Sequence of chain 1.G:
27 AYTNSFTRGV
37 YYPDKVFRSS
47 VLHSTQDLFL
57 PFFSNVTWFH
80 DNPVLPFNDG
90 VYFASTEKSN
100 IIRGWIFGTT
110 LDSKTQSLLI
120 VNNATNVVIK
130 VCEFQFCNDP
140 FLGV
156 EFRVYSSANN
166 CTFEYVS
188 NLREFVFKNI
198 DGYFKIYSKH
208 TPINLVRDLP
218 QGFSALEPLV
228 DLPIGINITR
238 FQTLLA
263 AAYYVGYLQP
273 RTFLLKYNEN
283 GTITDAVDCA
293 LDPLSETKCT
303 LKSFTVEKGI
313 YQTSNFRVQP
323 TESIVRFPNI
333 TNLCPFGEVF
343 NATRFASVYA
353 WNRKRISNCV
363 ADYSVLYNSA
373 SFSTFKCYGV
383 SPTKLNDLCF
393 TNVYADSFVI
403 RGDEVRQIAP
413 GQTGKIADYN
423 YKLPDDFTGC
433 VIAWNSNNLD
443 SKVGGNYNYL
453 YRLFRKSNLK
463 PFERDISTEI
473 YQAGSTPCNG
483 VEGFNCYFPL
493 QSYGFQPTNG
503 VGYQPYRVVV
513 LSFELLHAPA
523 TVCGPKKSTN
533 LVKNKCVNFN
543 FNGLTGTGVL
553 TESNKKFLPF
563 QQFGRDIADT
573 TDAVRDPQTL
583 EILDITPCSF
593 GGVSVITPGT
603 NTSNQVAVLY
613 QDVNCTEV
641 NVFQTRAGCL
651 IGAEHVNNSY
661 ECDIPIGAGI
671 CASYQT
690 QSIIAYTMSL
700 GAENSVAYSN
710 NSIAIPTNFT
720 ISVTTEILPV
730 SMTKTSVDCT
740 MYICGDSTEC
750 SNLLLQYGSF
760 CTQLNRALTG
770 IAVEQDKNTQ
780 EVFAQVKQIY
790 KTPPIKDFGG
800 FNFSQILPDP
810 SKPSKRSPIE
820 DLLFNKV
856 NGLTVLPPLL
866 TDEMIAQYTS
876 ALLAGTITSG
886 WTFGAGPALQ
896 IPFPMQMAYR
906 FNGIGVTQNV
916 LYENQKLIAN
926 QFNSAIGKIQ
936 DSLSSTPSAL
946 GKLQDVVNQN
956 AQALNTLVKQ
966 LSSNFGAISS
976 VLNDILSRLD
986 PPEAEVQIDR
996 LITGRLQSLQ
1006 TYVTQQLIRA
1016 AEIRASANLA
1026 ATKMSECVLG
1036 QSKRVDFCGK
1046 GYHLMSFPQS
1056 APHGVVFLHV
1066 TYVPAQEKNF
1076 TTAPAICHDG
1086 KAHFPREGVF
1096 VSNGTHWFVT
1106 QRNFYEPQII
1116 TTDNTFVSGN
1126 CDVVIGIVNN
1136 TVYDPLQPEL

Binding-site contacts:
Ligand atom C7 contacts residue ASN280 of chain 1.G at 3.8 Å.
Ligand atom C7 contacts residue GLU281 of chain 1.G at 3.7 Å.
Ligand atom C4 contacts residue ASN282 of chain 1.G at 4.3 Å.
Ligand atom O7 contacts residue ASN280 of chain 1.G at 3.6 Å (h-bond).
Ligand atom C3 contacts residue ASN282 of chain 1.G at 3.9 Å.
Ligand atom C1 contacts residue ASN282 of chain 1.G at 1.5 Å.
Ligand atom O7 contacts residue ASN282 of chain 1.G at 3.1 Å (h-bond).
Ligand atom C8 contacts residue GLU281 of chain 1.G at 3.4 Å.
Ligand atom O5 contacts residue ASN282 of chain 1.G at 2.4 Å (h-bond).
Ligand atom C5 contacts residue ASN282 of chain 1.G at 3.8 Å.
Ligand atom N2 contacts residue ASN282 of chain 1.G at 2.9 Å (h-bond).
Ligand atom C8 contacts residue ASN282 of chain 1.G at 4.3 Å.
Ligand atom C2 contacts residue ASN282 of chain 1.G at 2.5 Å.
Ligand atom C1 contacts residue GLU281 of chain 1.G at 4.5 Å.
Ligand atom C7 contacts residue ASN282 of chain 1.G at 3.2 Å.
Ligand atom C8 contacts residue ASN280 of chain 1.G at 3.4 Å.
Ligand atom C2 contacts residue GLU281 of chain 1.G at 4.4 Å.
Ligand atom N2 contacts residue GLU281 of chain 1.G at 3.2 Å (salt-bridge).

This small molecule binds to this protein.
Small molecule (SMILES): CC(=O)N[C@@H]1[C@@H](O)[C@H](O)[C@@H](CO)O[C@H]1O